Binding-site contacts:
Ligand atom CD contacts residue GLU183 of chain 1.D at 4.1 Å.
Ligand atom N contacts residue THR159 of chain 1.D at 3.0 Å (h-bond).
Ligand atom O contacts residue GLU186 of chain 1.D at 2.7 Å (salt-bridge).
Ligand atom OXT contacts residue THR159 of chain 1.D at 4.4 Å.
Ligand atom OXT contacts residue GLU186 of chain 1.D at 3.2 Å.
Ligand atom C contacts residue GLU186 of chain 1.D at 3.6 Å.
Ligand atom CA contacts residue GLU185 of chain 1.D at 4.3 Å.
Ligand atom CA contacts residue THR159 of chain 1.D at 3.4 Å.
Ligand atom CD contacts residue THR159 of chain 1.D at 3.3 Å.
Ligand atom O contacts residue GLU185 of chain 1.D at 3.2 Å (salt-bridge).
Ligand atom C contacts residue GLU185 of chain 1.D at 3.8 Å.
Ligand atom CG contacts residue GLU185 of chain 1.D at 4.2 Å.
Ligand atom CB contacts residue GLU185 of chain 1.D at 3.7 Å.
Ligand atom C contacts residue THR159 of chain 1.D at 4.1 Å.
Ligand atom O contacts residue ALA158 of chain 1.D at 4.1 Å.
Ligand atom O contacts residue VAL184 of chain 1.D at 4.1 Å.

Sequence of chain 1.D:
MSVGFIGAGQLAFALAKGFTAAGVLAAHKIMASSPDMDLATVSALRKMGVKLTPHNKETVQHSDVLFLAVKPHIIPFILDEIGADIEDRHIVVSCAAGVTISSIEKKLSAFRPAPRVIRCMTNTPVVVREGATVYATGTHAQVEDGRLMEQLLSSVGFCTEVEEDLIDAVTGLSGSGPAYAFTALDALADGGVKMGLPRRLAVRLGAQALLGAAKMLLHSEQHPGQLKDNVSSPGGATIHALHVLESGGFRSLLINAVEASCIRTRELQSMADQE

This protein binds this small molecule.
Small molecule (SMILES): O=C(O)[C@@H]1CCCN1